Sequence of chain 1.A:
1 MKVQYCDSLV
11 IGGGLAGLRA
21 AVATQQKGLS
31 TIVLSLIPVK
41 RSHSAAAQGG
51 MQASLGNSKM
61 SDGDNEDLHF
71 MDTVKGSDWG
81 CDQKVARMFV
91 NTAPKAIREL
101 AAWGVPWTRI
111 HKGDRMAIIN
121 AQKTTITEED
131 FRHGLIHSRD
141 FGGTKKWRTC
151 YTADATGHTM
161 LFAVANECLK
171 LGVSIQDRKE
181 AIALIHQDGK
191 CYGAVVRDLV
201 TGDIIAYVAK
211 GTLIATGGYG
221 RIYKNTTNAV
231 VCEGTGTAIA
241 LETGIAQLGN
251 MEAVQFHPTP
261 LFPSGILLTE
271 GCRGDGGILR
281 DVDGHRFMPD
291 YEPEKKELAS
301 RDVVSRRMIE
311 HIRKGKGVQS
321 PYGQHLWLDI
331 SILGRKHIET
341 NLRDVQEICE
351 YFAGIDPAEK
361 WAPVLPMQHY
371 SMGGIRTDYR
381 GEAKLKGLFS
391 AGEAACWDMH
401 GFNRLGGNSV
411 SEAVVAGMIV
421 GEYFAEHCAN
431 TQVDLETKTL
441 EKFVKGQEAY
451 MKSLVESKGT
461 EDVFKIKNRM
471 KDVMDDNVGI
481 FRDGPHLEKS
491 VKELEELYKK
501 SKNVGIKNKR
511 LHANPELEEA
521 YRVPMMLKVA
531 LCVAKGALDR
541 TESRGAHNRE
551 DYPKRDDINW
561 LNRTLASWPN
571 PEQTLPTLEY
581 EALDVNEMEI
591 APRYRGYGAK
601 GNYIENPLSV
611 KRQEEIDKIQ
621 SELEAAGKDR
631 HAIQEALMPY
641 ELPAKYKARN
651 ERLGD

This protein binds this small molecule.
Small molecule (SMILES): O=C(O)/C=C/C(=O)O

Binding-site contacts:
Ligand atom O contacts residue CYS272 of chain 1.A at 4.3 Å.
Ligand atom C6 contacts residue HIS369 of chain 1.A at 3.4 Å.
Ligand atom C4 contacts residue HIS257 of chain 1.A at 4.3 Å.
Ligand atom OXT contacts residue GLY49 of chain 1.A at 4.2 Å.
Ligand atom C contacts residue PHE141 of chain 1.A at 3.7 Å (hydrophobic).
Ligand atom O contacts residue PHE141 of chain 1.A at 3.8 Å.
Ligand atom O8 contacts residue GLY406 of chain 1.A at 4.4 Å.
Ligand atom C5 contacts residue HIS369 of chain 1.A at 3.7 Å.
Ligand atom O contacts residue HIS257 of chain 1.A at 2.8 Å.
Ligand atom C5 contacts residue PHE141 of chain 1.A at 3.3 Å (hydrophobic).
Ligand atom O8 contacts residue FAD1 of chain 1.G at 2.8 Å.
Ligand atom O8 contacts residue GLY407 of chain 1.A at 3.6 Å.
Ligand atom O contacts residue ARG301 of chain 1.A at 2.6 Å (salt-bridge).
Ligand atom C6 contacts residue ARG404 of chain 1.A at 3.3 Å.
Ligand atom OXT contacts residue THR269 of chain 1.A at 3.7 Å.
Ligand atom C contacts residue ARG301 of chain 1.A at 3.7 Å.
Ligand atom O7 contacts residue ARG404 of chain 1.A at 2.7 Å (salt-bridge).
Ligand atom C contacts residue LEU267 of chain 1.A at 3.7 Å (hydrophobic).
Ligand atom O8 contacts residue PHE141 of chain 1.A at 3.4 Å.
Ligand atom C4 contacts residue GLY49 of chain 1.A at 4.4 Å.
Ligand atom O8 contacts residue ARG404 of chain 1.A at 3.1 Å (salt-bridge).
Ligand atom C4 contacts residue ARG301 of chain 1.A at 4.2 Å.
Ligand atom C6 contacts residue FAD1 of chain 1.G at 3.1 Å.
Ligand atom C4 contacts residue PHE141 of chain 1.A at 3.5 Å (hydrophobic).
Ligand atom C4 contacts residue HIS369 of chain 1.A at 4.3 Å.
Ligand atom C6 contacts residue PHE141 of chain 1.A at 4.0 Å (hydrophobic).
Ligand atom O7 contacts residue FAD1 of chain 1.G at 3.4 Å.
Ligand atom C4 contacts residue LEU267 of chain 1.A at 4.0 Å (hydrophobic).
Ligand atom C5 contacts residue FAD1 of chain 1.G at 4.0 Å.
Ligand atom C5 contacts residue ARG301 of chain 1.A at 3.8 Å.
Ligand atom O contacts residue LEU267 of chain 1.A at 4.3 Å.
Ligand atom C contacts residue HIS257 of chain 1.A at 3.6 Å.
Ligand atom OXT contacts residue LEU267 of chain 1.A at 3.5 Å.
Ligand atom C5 contacts residue HIS257 of chain 1.A at 4.3 Å.
Ligand atom OXT contacts residue HIS257 of chain 1.A at 4.4 Å.
Ligand atom C4 contacts residue FAD1 of chain 1.G at 3.6 Å.
Ligand atom O7 contacts residue HIS369 of chain 1.A at 2.5 Å (h-bond).